This small molecule binds to this protein.
Small molecule (SMILES): C[C@H]1CS[C@H]2C(=O)c3cnccc3C(=O)[C@H]2C[C@H]1C(=O)O

Sequence of chain 1.A:
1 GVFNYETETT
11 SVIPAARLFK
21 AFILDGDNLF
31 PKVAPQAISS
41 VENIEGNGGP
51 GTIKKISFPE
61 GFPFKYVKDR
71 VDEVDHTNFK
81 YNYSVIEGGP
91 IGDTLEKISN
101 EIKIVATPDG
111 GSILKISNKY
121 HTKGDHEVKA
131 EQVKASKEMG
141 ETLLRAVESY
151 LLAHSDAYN

Binding-site contacts:
Ligand atom C2 contacts residue PHE30 of chain 1.A at 3.9 Å (hydrophobic).
Ligand atom C13 contacts residue TYR83 of chain 1.A at 4.0 Å (hydrophobic).
Ligand atom C6 contacts residue GLY140 of chain 1.A at 3.8 Å.
Ligand atom C7 contacts residue PHE22 of chain 1.A at 3.8 Å (hydrophobic).
Ligand atom O2 contacts residue LYS54 of chain 1.A at 3.8 Å.
Ligand atom O1 contacts residue ILE102 of chain 1.A at 3.7 Å.
Ligand atom C14 contacts residue TYR83 of chain 1.A at 3.9 Å (hydrophobic).
Ligand atom O contacts residue LEU143 of chain 1.A at 3.8 Å.
Ligand atom O3 contacts residue LYS54 of chain 1.A at 3.3 Å (salt-bridge).
Ligand atom C14 contacts residue ASP69 of chain 1.A at 3.2 Å.
Ligand atom N contacts residue ILE116 of chain 1.A at 4.0 Å.
Ligand atom C9 contacts residue TYR83 of chain 1.A at 3.8 Å (hydrophobic).
Ligand atom C contacts residue ILE56 of chain 1.A at 3.8 Å (hydrophobic).
Ligand atom O2 contacts residue ASP69 of chain 1.A at 2.5 Å (salt-bridge).
Ligand atom C7 contacts residue ILE102 of chain 1.A at 3.6 Å (hydrophobic).
Ligand atom C14 contacts residue LYS54 of chain 1.A at 4.0 Å.
Ligand atom C4 contacts residue TYR83 of chain 1.A at 3.7 Å (hydrophobic).
Ligand atom O3 contacts residue TYR81 of chain 1.A at 2.8 Å (h-bond).
Ligand atom C13 contacts residue ASP69 of chain 1.A at 3.3 Å.
Ligand atom C contacts residue LYS54 of chain 1.A at 4.0 Å.
Ligand atom C2 contacts residue ILE38 of chain 1.A at 3.8 Å (hydrophobic).
Ligand atom C1 contacts residue ASP69 of chain 1.A at 3.6 Å.
Ligand atom O1 contacts residue ILE23 of chain 1.A at 4.0 Å.
Ligand atom O contacts residue MET139 of chain 1.A at 3.8 Å.
Ligand atom C11 contacts residue TYR83 of chain 1.A at 3.2 Å (hydrophobic).
Ligand atom C1 contacts residue ILE56 of chain 1.A at 3.7 Å (hydrophobic).
Ligand atom C9 contacts residue ILE102 of chain 1.A at 3.7 Å (hydrophobic).
Ligand atom C12 contacts residue PHE30 of chain 1.A at 4.0 Å (hydrophobic).
Ligand atom O2 contacts residue TYR81 of chain 1.A at 4.0 Å.
Ligand atom C5 contacts residue TYR83 of chain 1.A at 3.8 Å (hydrophobic).
Ligand atom C3 contacts residue TYR83 of chain 1.A at 3.2 Å (hydrophobic).
Ligand atom C10 contacts residue ILE102 of chain 1.A at 3.9 Å (hydrophobic).
Ligand atom C8 contacts residue ILE102 of chain 1.A at 2.9 Å (hydrophobic).
Ligand atom O2 contacts residue TYR83 of chain 1.A at 3.6 Å.
Ligand atom S contacts residue LEU143 of chain 1.A at 4.1 Å.
Ligand atom C8 contacts residue PHE22 of chain 1.A at 3.6 Å (hydrophobic).
Ligand atom C7 contacts residue ILE116 of chain 1.A at 4.0 Å (hydrophobic).
Ligand atom C contacts residue ASP27 of chain 1.A at 4.0 Å.
Ligand atom C14 contacts residue TYR81 of chain 1.A at 3.8 Å (hydrophobic).
Ligand atom C10 contacts residue TYR83 of chain 1.A at 3.7 Å (hydrophobic).